Binding-site contacts:
Ligand atom C07 contacts residue PHE267 of chain 1.C at 3.9 Å (hydrophobic).
Ligand atom C04 contacts residue PHE267 of chain 1.C at 3.4 Å (hydrophobic).
Ligand atom N01 contacts residue TRP264 of chain 1.C at 3.6 Å.
Ligand atom C08 contacts residue ASP103 of chain 1.C at 4.2 Å.
Ligand atom C01 contacts residue PHE267 of chain 1.C at 4.2 Å (hydrophobic).
Ligand atom C07 contacts residue ILE290 of chain 1.C at 3.9 Å (hydrophobic).
Ligand atom C01 contacts residue ILE104 of chain 1.C at 4.3 Å (hydrophobic).
Ligand atom C07 contacts residue ASP103 of chain 1.C at 3.9 Å.
Ligand atom C06 contacts residue PHE186 of chain 1.C at 4.0 Å (hydrophobic).
Ligand atom C06 contacts residue PHE267 of chain 1.C at 3.9 Å (hydrophobic).
Ligand atom C03 contacts residue PHE268 of chain 1.C at 4.2 Å (hydrophobic).
Ligand atom C04 contacts residue ILE104 of chain 1.C at 4.3 Å (hydrophobic).
Ligand atom N01 contacts residue SER107 of chain 1.C at 3.0 Å (h-bond).
Ligand atom C03 contacts residue TRP264 of chain 1.C at 4.4 Å (hydrophobic).
Ligand atom C04 contacts residue SER107 of chain 1.C at 4.1 Å.
Ligand atom C08 contacts residue PHE267 of chain 1.C at 3.6 Å (hydrophobic).
Ligand atom C03 contacts residue PHE267 of chain 1.C at 3.8 Å (hydrophobic).
Ligand atom BR01 contacts residue THR194 of chain 1.C at 3.1 Å.
Ligand atom C07 contacts residue SER107 of chain 1.C at 3.5 Å.
Ligand atom C03 contacts residue ILE104 of chain 1.C at 4.5 Å (hydrophobic).
Ligand atom N01 contacts residue ILE290 of chain 1.C at 3.9 Å.
Ligand atom N01 contacts residue TYR294 of chain 1.C at 3.3 Å.
Ligand atom C05 contacts residue PHE267 of chain 1.C at 3.5 Å (hydrophobic).
Ligand atom N01 contacts residue ASP103 of chain 1.C at 3.4 Å (salt-bridge).
Ligand atom C01 contacts residue PHE268 of chain 1.C at 4.1 Å (hydrophobic).
Ligand atom C02 contacts residue PHE267 of chain 1.C at 4.1 Å (hydrophobic).
Ligand atom BR01 contacts residue PHE186 of chain 1.C at 3.7 Å.
Ligand atom C03 contacts residue SER107 of chain 1.C at 3.6 Å.
Ligand atom C08 contacts residue SER107 of chain 1.C at 3.1 Å.
Ligand atom C08 contacts residue TRP264 of chain 1.C at 3.2 Å (hydrophobic).
Ligand atom C02 contacts residue PHE268 of chain 1.C at 3.4 Å (hydrophobic).
Ligand atom C06 contacts residue ILE104 of chain 1.C at 3.9 Å (hydrophobic).
Ligand atom C08 contacts residue ILE290 of chain 1.C at 3.9 Å (hydrophobic).
Ligand atom C05 contacts residue ILE104 of chain 1.C at 3.9 Å (hydrophobic).
Ligand atom C01 contacts residue PHE186 of chain 1.C at 4.4 Å (hydrophobic).
Ligand atom BR01 contacts residue PHE268 of chain 1.C at 3.7 Å.

Sequence of chain 1.C:
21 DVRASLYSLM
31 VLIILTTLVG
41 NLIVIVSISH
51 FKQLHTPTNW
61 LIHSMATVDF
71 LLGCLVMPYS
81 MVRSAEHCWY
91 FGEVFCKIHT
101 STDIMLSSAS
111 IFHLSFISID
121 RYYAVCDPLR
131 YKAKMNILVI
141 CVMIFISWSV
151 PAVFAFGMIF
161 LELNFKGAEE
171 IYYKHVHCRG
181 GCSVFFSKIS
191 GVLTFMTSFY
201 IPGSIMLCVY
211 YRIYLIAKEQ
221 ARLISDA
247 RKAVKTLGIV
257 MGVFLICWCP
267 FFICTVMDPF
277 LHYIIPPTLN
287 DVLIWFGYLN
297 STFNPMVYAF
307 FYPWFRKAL

A small-molecule ligand and the protein it binds are described below.
Small molecule (SMILES): NCCc1ccc(Br)cc1